Sequence of chain 1.B:
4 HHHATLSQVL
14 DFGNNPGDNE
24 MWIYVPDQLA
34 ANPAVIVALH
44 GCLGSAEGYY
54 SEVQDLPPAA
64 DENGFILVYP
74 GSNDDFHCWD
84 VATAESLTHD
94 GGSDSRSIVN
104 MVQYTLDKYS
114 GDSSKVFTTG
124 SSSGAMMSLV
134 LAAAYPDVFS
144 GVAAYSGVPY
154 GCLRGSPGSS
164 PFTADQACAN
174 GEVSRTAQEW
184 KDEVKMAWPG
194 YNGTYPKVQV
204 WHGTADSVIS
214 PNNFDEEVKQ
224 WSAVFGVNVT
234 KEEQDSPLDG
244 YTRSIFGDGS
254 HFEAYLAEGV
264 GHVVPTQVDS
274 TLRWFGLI

Binding-site contacts:
Ligand atom C2 contacts residue ASN195 of chain 1.B at 2.4 Å.
Ligand atom C7 contacts residue ASN195 of chain 1.B at 3.5 Å.
Ligand atom C8 contacts residue ACT1 of chain 1.K at 4.2 Å.
Ligand atom C7 contacts residue ACT1 of chain 1.K at 3.5 Å.
Ligand atom C1 contacts residue ASN195 of chain 1.B at 1.4 Å.
Ligand atom C3 contacts residue ASN195 of chain 1.B at 3.8 Å.
Ligand atom C5 contacts residue ASN195 of chain 1.B at 3.6 Å.
Ligand atom O7 contacts residue ASN195 of chain 1.B at 4.4 Å.
Ligand atom C4 contacts residue ASN195 of chain 1.B at 4.2 Å.
Ligand atom C8 contacts residue ASN195 of chain 1.B at 3.6 Å.
Ligand atom N2 contacts residue ACT1 of chain 1.K at 4.1 Å.
Ligand atom O5 contacts residue ASN195 of chain 1.B at 2.3 Å (h-bond).
Ligand atom O7 contacts residue ACT1 of chain 1.K at 3.2 Å.
Ligand atom O6 contacts residue ASN195 of chain 1.B at 4.3 Å.
Ligand atom N2 contacts residue ASN195 of chain 1.B at 2.9 Å (h-bond).

This small molecule binds to this protein.
Small molecule (SMILES): CC(=O)N[C@@H]1[C@@H](O)[C@H](O)[C@@H](CO)O[C@H]1O